This small molecule binds to this protein.
Small molecule (SMILES): C[C@]12CCC(=O)C=C1CC[C@@H]1[C@@H]2CC[C@]2(C)C(=O)CC[C@@H]12

Sequence of chain 3.A:
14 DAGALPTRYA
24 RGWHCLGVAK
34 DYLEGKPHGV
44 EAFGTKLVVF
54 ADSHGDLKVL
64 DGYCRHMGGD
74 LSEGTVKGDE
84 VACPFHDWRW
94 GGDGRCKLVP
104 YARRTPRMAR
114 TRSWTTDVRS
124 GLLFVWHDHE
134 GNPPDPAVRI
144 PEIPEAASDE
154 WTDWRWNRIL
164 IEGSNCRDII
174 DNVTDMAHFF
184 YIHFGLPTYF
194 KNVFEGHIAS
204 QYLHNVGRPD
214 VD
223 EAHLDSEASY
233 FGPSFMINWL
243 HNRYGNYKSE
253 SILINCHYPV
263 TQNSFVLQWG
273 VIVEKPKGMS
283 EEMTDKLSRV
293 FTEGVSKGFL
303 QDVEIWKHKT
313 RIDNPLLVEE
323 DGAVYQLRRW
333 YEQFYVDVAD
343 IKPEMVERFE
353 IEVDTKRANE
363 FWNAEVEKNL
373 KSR

Binding-site contacts:
Ligand atom C11 contacts residue ASP304 of chain 3.A at 3.4 Å.
Ligand atom C3 contacts residue ASN175 of chain 3.A at 3.9 Å.
Ligand atom C9 contacts residue ASP304 of chain 3.A at 3.7 Å.
Ligand atom C3 contacts residue MET238 of chain 3.A at 3.7 Å (hydrophobic).
Ligand atom C9 contacts residue FE1 of chain 3.B at 3.9 Å.
Ligand atom C5 contacts residue MET238 of chain 3.A at 3.9 Å (hydrophobic).
Ligand atom C7 contacts residue ASN240 of chain 3.A at 3.8 Å.
Ligand atom C7 contacts residue SER228 of chain 3.A at 4.0 Å.
Ligand atom C12 contacts residue ASP304 of chain 3.A at 3.5 Å.
Ligand atom C12 contacts residue HIS186 of chain 3.A at 3.7 Å.
Ligand atom C12 contacts residue GLY300 of chain 3.A at 3.7 Å.
Ligand atom C6 contacts residue ASN240 of chain 3.A at 3.6 Å.
Ligand atom C14 contacts residue PHE182 of chain 3.A at 4.0 Å (hydrophobic).
Ligand atom C6 contacts residue GLN204 of chain 3.A at 3.5 Å.
Ligand atom C11 contacts residue LEU255 of chain 3.A at 4.0 Å (hydrophobic).
Ligand atom C8 contacts residue ASN240 of chain 3.A at 3.4 Å.
Ligand atom O2 contacts residue HIS186 of chain 3.A at 3.3 Å (h-bond).
Ligand atom O1 contacts residue VAL176 of chain 3.A at 3.6 Å.
Ligand atom O1 contacts residue ASN175 of chain 3.A at 3.3 Å.
Ligand atom C7 contacts residue GLN204 of chain 3.A at 3.6 Å.
Ligand atom O1 contacts residue MET238 of chain 3.A at 3.8 Å.
Ligand atom C16 contacts residue LEU226 of chain 3.A at 3.6 Å (hydrophobic).
Ligand atom O2 contacts residue GLY300 of chain 3.A at 3.5 Å.
Ligand atom C6 contacts residue ALA230 of chain 3.A at 3.5 Å (hydrophobic).
Ligand atom C11 contacts residue PHE301 of chain 3.A at 4.0 Å (hydrophobic).
Ligand atom C3 contacts residue ASN257 of chain 3.A at 4.1 Å.
Ligand atom C19 contacts residue MET238 of chain 3.A at 3.8 Å (hydrophobic).
Ligand atom C4 contacts residue MET238 of chain 3.A at 3.5 Å (hydrophobic).
Ligand atom C18 contacts residue LEU242 of chain 3.A at 4.0 Å (hydrophobic).
Ligand atom C15 contacts residue PHE182 of chain 3.A at 3.9 Å (hydrophobic).
Ligand atom C18 contacts residue LEU255 of chain 3.A at 4.0 Å (hydrophobic).
Ligand atom C1 contacts residue ASP304 of chain 3.A at 3.4 Å.
Ligand atom C1 contacts residue FE1 of chain 3.B at 3.7 Å.
Ligand atom C19 contacts residue ASN240 of chain 3.A at 3.7 Å.
Ligand atom C12 contacts residue PHE301 of chain 3.A at 3.9 Å (hydrophobic).
Ligand atom C15 contacts residue LEU226 of chain 3.A at 3.8 Å (hydrophobic).
Ligand atom C19 contacts residue LEU255 of chain 3.A at 3.8 Å (hydrophobic).
Ligand atom C2 contacts residue ASN257 of chain 3.A at 3.4 Å.
Ligand atom C17 contacts residue HIS186 of chain 3.A at 4.0 Å.
Ligand atom C2 contacts residue TRP308 of chain 3.A at 4.0 Å (hydrophobic).